The protein below binds the small molecule below.
Small molecule (SMILES): Nc1ncnc2c1ncn2[C@@H]1O[C@H](CO[P](=O)(O)O[P](=O)(O)NP(=O)(O)O)[C@@H](O)[C@H]1O

Sequence of chain 1.A:
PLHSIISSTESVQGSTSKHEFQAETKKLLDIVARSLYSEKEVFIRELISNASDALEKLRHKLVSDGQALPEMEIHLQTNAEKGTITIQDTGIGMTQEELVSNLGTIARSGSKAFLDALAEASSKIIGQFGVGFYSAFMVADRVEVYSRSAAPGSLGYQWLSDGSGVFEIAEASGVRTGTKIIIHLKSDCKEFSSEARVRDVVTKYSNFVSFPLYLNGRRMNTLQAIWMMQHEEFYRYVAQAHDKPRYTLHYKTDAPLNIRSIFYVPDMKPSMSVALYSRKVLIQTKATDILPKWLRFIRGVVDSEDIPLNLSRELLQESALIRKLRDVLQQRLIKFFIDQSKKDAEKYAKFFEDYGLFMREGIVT

Binding-site contacts:
Ligand atom N3B contacts residue PHE142 of chain 1.A at 3.3 Å (h-bond).
Ligand atom O1A contacts residue MG1 of chain 1.F at 2.1 Å.
Ligand atom O3' contacts residue SER119 of chain 1.A at 3.5 Å.
Ligand atom N6 contacts residue ASP99 of chain 1.A at 3.1 Å (salt-bridge).
Ligand atom N7 contacts residue ASN60 of chain 1.A at 3.1 Å (h-bond).
Ligand atom O2B contacts residue SER119 of chain 1.A at 2.5 Å (h-bond).
Ligand atom O1G contacts residue GLU56 of chain 1.A at 3.5 Å (salt-bridge).
Ligand atom N3B contacts residue GLY140 of chain 1.A at 3.2 Å.
Ligand atom O1A contacts residue ASN60 of chain 1.A at 2.7 Å (h-bond).
Ligand atom O2' contacts residue LYS67 of chain 1.A at 3.4 Å (salt-bridge).
Ligand atom O2' contacts residue GLY120 of chain 1.A at 3.2 Å.
Ligand atom O2A contacts residue PHE146 of chain 1.A at 2.8 Å (h-bond).
Ligand atom O2' contacts residue ASN112 of chain 1.A at 3.3 Å (h-bond).
Ligand atom N3B contacts residue GLY143 of chain 1.A at 3.2 Å (h-bond).
Ligand atom O4' contacts residue ASN112 of chain 1.A at 3.3 Å.
Ligand atom O3' contacts residue SER121 of chain 1.A at 3.3 Å (h-bond).
Ligand atom O3G contacts residue PHE142 of chain 1.A at 3.5 Å (h-bond).
Ligand atom O3A contacts residue GLY143 of chain 1.A at 3.1 Å.
Ligand atom PA contacts residue PHE146 of chain 1.A at 3.5 Å.
Ligand atom O1B contacts residue MG1 of chain 1.F at 2.1 Å.
Ligand atom PB contacts residue MG1 of chain 1.F at 3.3 Å.
Ligand atom O2G contacts residue GLY143 of chain 1.A at 2.9 Å (h-bond).
Ligand atom O1B contacts residue ASN60 of chain 1.A at 3.5 Å (h-bond).
Ligand atom O2G contacts residue VAL144 of chain 1.A at 2.7 Å (h-bond).
Ligand atom O2A contacts residue VAL144 of chain 1.A at 3.5 Å.
Ligand atom O2' contacts residue SER121 of chain 1.A at 3.5 Å (h-bond).
Ligand atom O2A contacts residue GLY145 of chain 1.A at 3.1 Å (h-bond).
Ligand atom O3G contacts residue GLN141 of chain 1.A at 3.3 Å (h-bond).
Ligand atom PG contacts residue GLY143 of chain 1.A at 3.6 Å.
Ligand atom O1G contacts residue MG1 of chain 1.F at 2.1 Å.
Ligand atom N1 contacts residue THR192 of chain 1.A at 3.2 Å (h-bond).
Ligand atom PA contacts residue MG1 of chain 1.F at 3.3 Å.
Ligand atom O3' contacts residue GLY120 of chain 1.A at 3.2 Å (h-bond).
Ligand atom N1 contacts residue ALA64 of chain 1.A at 3.5 Å.
Ligand atom O3G contacts residue ARG343 of chain 1.A at 2.7 Å (salt-bridge).
Ligand atom O1A contacts residue PHE146 of chain 1.A at 3.3 Å (h-bond).
Ligand atom PG contacts residue MG1 of chain 1.F at 3.5 Å.
Ligand atom C8 contacts residue ASN60 of chain 1.A at 3.3 Å.
Ligand atom N3B contacts residue GLN141 of chain 1.A at 3.0 Å (h-bond).
Ligand atom O2G contacts residue GLY145 of chain 1.A at 2.8 Å (h-bond).